A small-molecule ligand and the protein it binds are described below.
Small molecule (SMILES): CC(=O)N[C@@H]1[C@@H](O)[C@H](O)[C@@H](CO)O[C@H]1O

Binding-site contacts:
Ligand atom O5 contacts residue TRP627 of chain 1.I at 3.8 Å.
Ligand atom C3 contacts residue ASP682 of chain 1.I at 3.5 Å.
Ligand atom C5 contacts residue ASN650 of chain 1.I at 3.7 Å.
Ligand atom O4 contacts residue ASP682 of chain 1.I at 2.4 Å (salt-bridge).
Ligand atom C2 contacts residue ASP682 of chain 1.I at 4.2 Å.
Ligand atom O5 contacts residue ASN650 of chain 1.I at 2.4 Å (h-bond).
Ligand atom N2 contacts residue ASP682 of chain 1.I at 3.5 Å (salt-bridge).
Ligand atom C5 contacts residue TRP627 of chain 1.I at 4.5 Å (hydrophobic).
Ligand atom C2 contacts residue ASN650 of chain 1.I at 2.5 Å.
Ligand atom C8 contacts residue ASN650 of chain 1.I at 4.1 Å.
Ligand atom O7 contacts residue ASP682 of chain 1.I at 4.1 Å.
Ligand atom O3 contacts residue ASN650 of chain 1.I at 3.9 Å.
Ligand atom O6 contacts residue TRP627 of chain 1.I at 4.2 Å.
Ligand atom C4 contacts residue ASP682 of chain 1.I at 3.4 Å.
Ligand atom C7 contacts residue ASN650 of chain 1.I at 4.0 Å.
Ligand atom C1 contacts residue ASN650 of chain 1.I at 1.4 Å.
Ligand atom C6 contacts residue TRP627 of chain 1.I at 3.6 Å (hydrophobic).
Ligand atom C3 contacts residue ASN650 of chain 1.I at 3.7 Å.
Ligand atom C4 contacts residue ASN650 of chain 1.I at 4.2 Å.
Ligand atom C7 contacts residue ASP682 of chain 1.I at 4.0 Å.
Ligand atom N2 contacts residue ASN650 of chain 1.I at 3.3 Å (h-bond).

Sequence of chain 1.I:
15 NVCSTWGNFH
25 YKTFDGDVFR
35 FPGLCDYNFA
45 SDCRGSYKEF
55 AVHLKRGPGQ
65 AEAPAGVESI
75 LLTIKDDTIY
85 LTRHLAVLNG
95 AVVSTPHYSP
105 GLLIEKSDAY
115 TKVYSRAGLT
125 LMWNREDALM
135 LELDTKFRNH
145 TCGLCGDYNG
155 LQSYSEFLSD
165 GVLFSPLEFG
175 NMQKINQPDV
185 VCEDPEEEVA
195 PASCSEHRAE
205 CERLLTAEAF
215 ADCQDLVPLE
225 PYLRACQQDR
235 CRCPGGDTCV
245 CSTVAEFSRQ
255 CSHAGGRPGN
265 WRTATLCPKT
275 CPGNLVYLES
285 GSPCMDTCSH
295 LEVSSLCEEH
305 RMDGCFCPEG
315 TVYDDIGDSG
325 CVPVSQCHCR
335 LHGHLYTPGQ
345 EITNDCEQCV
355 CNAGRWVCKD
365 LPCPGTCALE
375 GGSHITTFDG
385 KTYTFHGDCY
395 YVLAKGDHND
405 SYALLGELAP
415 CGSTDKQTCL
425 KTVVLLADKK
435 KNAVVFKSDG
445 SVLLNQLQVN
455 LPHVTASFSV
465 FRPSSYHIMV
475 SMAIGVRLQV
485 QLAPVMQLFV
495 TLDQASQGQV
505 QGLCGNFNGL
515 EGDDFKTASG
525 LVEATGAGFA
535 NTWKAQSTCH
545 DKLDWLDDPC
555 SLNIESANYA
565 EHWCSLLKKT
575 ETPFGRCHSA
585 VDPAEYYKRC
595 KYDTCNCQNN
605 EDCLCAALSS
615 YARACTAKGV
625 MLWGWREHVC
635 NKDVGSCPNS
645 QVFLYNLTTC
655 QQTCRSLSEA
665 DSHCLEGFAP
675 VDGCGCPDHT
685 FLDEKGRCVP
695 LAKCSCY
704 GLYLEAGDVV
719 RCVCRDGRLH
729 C